Sequence of chain 1.P:
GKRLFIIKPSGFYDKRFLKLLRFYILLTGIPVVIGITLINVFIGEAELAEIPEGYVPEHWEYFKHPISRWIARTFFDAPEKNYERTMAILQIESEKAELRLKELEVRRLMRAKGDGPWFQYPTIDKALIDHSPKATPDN

The small molecule below binds the protein below.
Small molecule (SMILES): CSCC[C@H](NC(=O)[C@H](CCCCN)NC(=O)[C@@H](NC(=O)[C@H](CC(C)C)NC(=O)[C@H](C)N)C(C)C)C(=O)NCC(=O)N[C@@H](CCC(N)=O)C(=O)N[C@@H](CC(C)C)C(=O)N[C@@H](CCC(=O)O)C(=O)NCC(=O)N[C@@H](CC1=CN=C2CC=CC=C12)C(=O)N[C@@H](CCCCN)C(=O)N[C@H](C(=O)N[C@@H](Cc1ccccc1)C(=O)N[C@@H](C)C(=O)N[C@@H](CCC(=O)O)C(=O)N1CCC[C@H]1C(=O)N[C@@H](CCCCN)C(=O)N[C@H](C=O)C(C)C)C(C)C

Sequence of chain 1.M:
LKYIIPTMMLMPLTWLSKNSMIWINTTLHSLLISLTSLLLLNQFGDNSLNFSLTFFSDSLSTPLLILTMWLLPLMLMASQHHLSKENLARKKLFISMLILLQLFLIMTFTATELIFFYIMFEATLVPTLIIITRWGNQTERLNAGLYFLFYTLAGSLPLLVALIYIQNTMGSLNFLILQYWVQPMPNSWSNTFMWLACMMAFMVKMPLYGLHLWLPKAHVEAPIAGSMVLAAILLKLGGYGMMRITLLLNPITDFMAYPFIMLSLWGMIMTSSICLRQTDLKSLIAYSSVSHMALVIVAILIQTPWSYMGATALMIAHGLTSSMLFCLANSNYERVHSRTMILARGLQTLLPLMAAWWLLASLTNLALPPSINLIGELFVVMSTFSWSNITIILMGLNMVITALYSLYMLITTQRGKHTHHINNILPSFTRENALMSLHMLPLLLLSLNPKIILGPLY

Sequence of chain 1.N:
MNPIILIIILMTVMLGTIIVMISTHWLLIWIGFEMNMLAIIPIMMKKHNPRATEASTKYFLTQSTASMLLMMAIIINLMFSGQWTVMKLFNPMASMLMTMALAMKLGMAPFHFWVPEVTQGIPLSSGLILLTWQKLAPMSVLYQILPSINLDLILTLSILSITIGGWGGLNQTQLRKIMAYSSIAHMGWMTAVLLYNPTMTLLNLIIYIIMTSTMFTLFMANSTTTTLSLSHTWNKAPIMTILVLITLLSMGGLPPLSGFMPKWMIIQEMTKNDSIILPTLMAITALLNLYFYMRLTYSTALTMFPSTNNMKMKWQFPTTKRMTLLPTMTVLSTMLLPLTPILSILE

Binding-site contacts:
Ligand atom CG contacts residue ASN273 of chain 1.N at 3.3 Å.
Ligand atom CG contacts residue TYR196 of chain 1.N at 3.7 Å (hydrophobic).
Ligand atom O contacts residue ASN273 of chain 1.N at 3.4 Å (h-bond).
Ligand atom CB contacts residue ARG157 of chain 1.P at 3.7 Å.
Ligand atom C contacts residue LEU151 of chain 1.N at 3.7 Å (hydrophobic).
Ligand atom CE2 contacts residue SER191 of chain 1.M at 3.4 Å.
Ligand atom O contacts residue ARG161 of chain 1.P at 2.7 Å (salt-bridge).
Ligand atom CZ3 contacts residue PC11 of chain 1.PB at 3.6 Å.
Ligand atom C contacts residue ASN273 of chain 1.N at 3.7 Å.
Ligand atom CB contacts residue ASP152 of chain 1.N at 3.3 Å.
Ligand atom O contacts residue PC11 of chain 1.PB at 3.3 Å.
Ligand atom CB contacts residue ASN273 of chain 1.N at 3.7 Å.
Ligand atom N contacts residue ASN273 of chain 1.N at 2.8 Å (h-bond).
Ligand atom C contacts residue ARG161 of chain 1.P at 3.2 Å.
Ligand atom OE2 contacts residue TRP190 of chain 1.M at 3.4 Å.
Ligand atom CB contacts residue ILE277 of chain 1.N at 3.7 Å (hydrophobic).
Ligand atom CB contacts residue SER191 of chain 1.M at 3.6 Å.
Ligand atom NE1 contacts residue SER191 of chain 1.M at 2.9 Å (h-bond).
Ligand atom N contacts residue ASN273 of chain 1.N at 2.5 Å (h-bond).
Ligand atom CD1 contacts residue PC11 of chain 1.PB at 3.2 Å.
Ligand atom O contacts residue ARG161 of chain 1.P at 3.4 Å.
Ligand atom CG2 contacts residue ASN273 of chain 1.N at 3.3 Å.
Ligand atom CA contacts residue ASN273 of chain 1.N at 3.4 Å.
Ligand atom O contacts residue ARG161 of chain 1.P at 3.7 Å.
Ligand atom O contacts residue LEU151 of chain 1.N at 3.2 Å.
Ligand atom CG contacts residue SER191 of chain 1.M at 3.6 Å.
Ligand atom CD contacts residue ASP274 of chain 1.N at 3.3 Å.
Ligand atom CG contacts residue ASP152 of chain 1.N at 3.5 Å.
Ligand atom NE1 contacts residue PC11 of chain 1.PB at 3.3 Å (h-bond).
Ligand atom NZ contacts residue ARG158 of chain 1.P at 3.5 Å.
Ligand atom O contacts residue TYR196 of chain 1.N at 2.8 Å (h-bond).
Ligand atom O contacts residue LEU278 of chain 1.N at 3.4 Å.
Ligand atom CA contacts residue ASN273 of chain 1.N at 3.5 Å.
Ligand atom CZ2 contacts residue SER191 of chain 1.M at 3.3 Å.
Ligand atom CH2 contacts residue PC11 of chain 1.PB at 3.6 Å.
Ligand atom O contacts residue ILE277 of chain 1.N at 3.7 Å.
Ligand atom CD2 contacts residue ASP152 of chain 1.N at 3.2 Å.
Ligand atom C contacts residue ASN273 of chain 1.N at 3.4 Å.
Ligand atom CG1 contacts residue LEU154 of chain 1.P at 3.4 Å (hydrophobic).
Ligand atom O contacts residue ARG158 of chain 1.P at 3.2 Å.